Binding-site contacts:
Ligand atom C24 contacts residue THR84 of chain 1.F at 3.2 Å.
Ligand atom N15 contacts residue SER149 of chain 1.F at 3.6 Å.
Ligand atom N15 contacts residue SER148 of chain 1.F at 3.7 Å.
Ligand atom C24 contacts residue VAL136 of chain 1.F at 4.0 Å (hydrophobic).
Ligand atom O21 contacts residue LEU152 of chain 1.F at 4.1 Å.
Ligand atom C06 contacts residue TYR116 of chain 1.F at 3.3 Å (hydrophobic).
Ligand atom O21 contacts residue LEU142 of chain 1.F at 3.5 Å.
Ligand atom C22 contacts residue SER138 of chain 1.F at 3.7 Å.
Ligand atom N16 contacts residue SER148 of chain 1.F at 2.7 Å (h-bond).
Ligand atom C25 contacts residue TRP113 of chain 1.F at 3.6 Å (hydrophobic).
Ligand atom C24 contacts residue SER86 of chain 1.F at 4.1 Å.
Ligand atom C14 contacts residue TYR116 of chain 1.F at 3.5 Å (hydrophobic).
Ligand atom N18 contacts residue LEU142 of chain 1.F at 3.9 Å.
Ligand atom C22 contacts residue LEU142 of chain 1.F at 3.9 Å (hydrophobic).
Ligand atom C20 contacts residue LEU142 of chain 1.F at 3.4 Å (hydrophobic).
Ligand atom C07 contacts residue TYR116 of chain 1.F at 3.9 Å (hydrophobic).
Ligand atom C10 contacts residue ASP90 of chain 1.F at 3.9 Å.
Ligand atom N16 contacts residue SER149 of chain 1.F at 3.5 Å (h-bond).
Ligand atom C14 contacts residue SER149 of chain 1.F at 4.1 Å.
Ligand atom C04 contacts residue TYR116 of chain 1.F at 3.8 Å (hydrophobic).
Ligand atom O21 contacts residue SER148 of chain 1.F at 3.3 Å (h-bond).
Ligand atom N13 contacts residue TYR116 of chain 1.F at 4.0 Å.
Ligand atom C22 contacts residue THR68 of chain 1.F at 4.1 Å.
Ligand atom C23 contacts residue VAL136 of chain 1.F at 3.8 Å (hydrophobic).
Ligand atom C09 contacts residue LEU142 of chain 1.F at 3.9 Å (hydrophobic).
Ligand atom C11 contacts residue ASP90 of chain 1.F at 3.4 Å.
Ligand atom C19 contacts residue LEU142 of chain 1.F at 3.7 Å (hydrophobic).
Ligand atom C17 contacts residue SER148 of chain 1.F at 3.4 Å.
Ligand atom C23 contacts residue SER86 of chain 1.F at 4.0 Å.
Ligand atom C20 contacts residue LEU152 of chain 1.F at 3.9 Å (hydrophobic).
Ligand atom C11 contacts residue TRP113 of chain 1.F at 4.1 Å (hydrophobic).
Ligand atom C05 contacts residue TYR116 of chain 1.F at 3.5 Å (hydrophobic).
Ligand atom C14 contacts residue SER148 of chain 1.F at 3.4 Å.
Ligand atom C10 contacts residue GLY88 of chain 1.F at 3.8 Å.
Ligand atom C17 contacts residue LEU142 of chain 1.F at 3.8 Å (hydrophobic).
Ligand atom C19 contacts residue LEU152 of chain 1.F at 4.0 Å (hydrophobic).
Ligand atom N16 contacts residue TYR116 of chain 1.F at 3.7 Å.
Ligand atom N15 contacts residue TYR116 of chain 1.F at 3.3 Å (h-bond).
Ligand atom C23 contacts residue SER138 of chain 1.F at 4.0 Å.
Ligand atom C23 contacts residue THR84 of chain 1.F at 3.5 Å.

Sequence of chain 1.F:
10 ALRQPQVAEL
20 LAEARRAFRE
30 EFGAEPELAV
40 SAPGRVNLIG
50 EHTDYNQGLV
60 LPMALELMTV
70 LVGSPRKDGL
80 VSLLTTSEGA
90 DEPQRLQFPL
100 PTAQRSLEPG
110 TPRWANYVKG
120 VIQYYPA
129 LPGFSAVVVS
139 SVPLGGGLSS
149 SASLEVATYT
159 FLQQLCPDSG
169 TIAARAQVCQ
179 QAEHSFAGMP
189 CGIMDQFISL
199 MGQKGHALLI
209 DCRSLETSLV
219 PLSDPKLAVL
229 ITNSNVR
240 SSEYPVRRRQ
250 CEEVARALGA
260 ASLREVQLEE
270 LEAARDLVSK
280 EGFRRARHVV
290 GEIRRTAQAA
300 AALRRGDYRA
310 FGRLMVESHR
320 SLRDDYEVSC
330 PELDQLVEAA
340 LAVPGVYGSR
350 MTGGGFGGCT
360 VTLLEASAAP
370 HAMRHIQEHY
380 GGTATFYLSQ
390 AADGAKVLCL

The small molecule below binds the protein below.
Small molecule (SMILES): O=C1CCCC2=C1C1(CCCC1)N=C(Nc1nc3ccccc3o1)N2